Binding-site contacts:
Ligand atom C8 contacts residue GLU62 of chain 1.A at 3.9 Å.
Ligand atom C7 contacts residue ASN63 of chain 1.A at 3.5 Å.
Ligand atom C5 contacts residue TYR94 of chain 1.A at 4.2 Å (hydrophobic).
Ligand atom C2 contacts residue ASN63 of chain 1.A at 2.5 Å.
Ligand atom C4 contacts residue ASN63 of chain 1.A at 4.2 Å.
Ligand atom C6 contacts residue TYR94 of chain 1.A at 4.0 Å (hydrophobic).
Ligand atom O5 contacts residue TYR94 of chain 1.A at 3.2 Å (h-bond).
Ligand atom O6 contacts residue TYR94 of chain 1.A at 3.0 Å (h-bond).
Ligand atom O5 contacts residue ASN63 of chain 1.A at 2.3 Å (h-bond).
Ligand atom C5 contacts residue ASN63 of chain 1.A at 3.6 Å.
Ligand atom O7 contacts residue ASN63 of chain 1.A at 3.5 Å (h-bond).
Ligand atom N2 contacts residue ASN63 of chain 1.A at 3.0 Å (h-bond).
Ligand atom C3 contacts residue ASN63 of chain 1.A at 3.8 Å.
Ligand atom C1 contacts residue ASN63 of chain 1.A at 1.4 Å.
Ligand atom C1 contacts residue TYR94 of chain 1.A at 4.2 Å (hydrophobic).

A small-molecule ligand and the protein it binds are described below.
Small molecule (SMILES): CC(=O)N[C@@H]1[C@@H](O)[C@H](O)[C@@H](CO)O[C@H]1O

Sequence of chain 1.A:
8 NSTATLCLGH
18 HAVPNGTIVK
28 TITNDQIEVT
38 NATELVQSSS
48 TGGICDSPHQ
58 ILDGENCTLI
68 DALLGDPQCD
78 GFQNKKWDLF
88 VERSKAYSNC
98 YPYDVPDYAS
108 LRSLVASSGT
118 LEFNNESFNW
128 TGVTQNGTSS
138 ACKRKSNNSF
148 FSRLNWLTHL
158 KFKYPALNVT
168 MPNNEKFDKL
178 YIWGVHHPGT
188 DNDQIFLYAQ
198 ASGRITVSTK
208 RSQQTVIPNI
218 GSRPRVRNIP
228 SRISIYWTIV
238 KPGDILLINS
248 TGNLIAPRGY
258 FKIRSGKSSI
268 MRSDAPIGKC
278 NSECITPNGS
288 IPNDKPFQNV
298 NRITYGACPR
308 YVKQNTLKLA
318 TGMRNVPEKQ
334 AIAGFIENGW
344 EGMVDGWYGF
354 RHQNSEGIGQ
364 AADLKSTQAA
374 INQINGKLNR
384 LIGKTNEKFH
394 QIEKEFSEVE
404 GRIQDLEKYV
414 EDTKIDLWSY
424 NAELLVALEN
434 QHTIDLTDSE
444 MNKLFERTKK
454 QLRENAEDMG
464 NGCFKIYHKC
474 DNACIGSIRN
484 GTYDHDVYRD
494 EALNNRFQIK